Sequence of chain 1.A:
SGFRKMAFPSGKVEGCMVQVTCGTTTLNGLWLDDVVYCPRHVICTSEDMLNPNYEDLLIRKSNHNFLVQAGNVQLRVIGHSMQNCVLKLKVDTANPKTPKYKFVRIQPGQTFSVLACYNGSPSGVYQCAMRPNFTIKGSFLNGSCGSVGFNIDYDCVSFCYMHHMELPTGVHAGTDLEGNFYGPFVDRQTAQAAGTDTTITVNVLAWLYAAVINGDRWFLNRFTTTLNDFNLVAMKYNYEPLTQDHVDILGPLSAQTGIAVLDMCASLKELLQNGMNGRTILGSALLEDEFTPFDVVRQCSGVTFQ

A protein and the small-molecule ligand that binds it are described below.
Small molecule (SMILES): CCc1cc(O)c(Oc2ccc(C(N)=O)cc2F)cc1F

Binding-site contacts:
Ligand atom C05 contacts residue HIS41 of chain 2.A at 4.0 Å.
Ligand atom N14 contacts residue LEU141 of chain 2.A at 3.4 Å.
Ligand atom C03 contacts residue HIS41 of chain 2.A at 3.8 Å.
Ligand atom O15 contacts residue SER144 of chain 2.A at 4.0 Å.
Ligand atom C11 contacts residue HIS164 of chain 2.A at 4.0 Å.
Ligand atom O06 contacts residue HIS41 of chain 2.A at 4.0 Å.
Ligand atom C13 contacts residue PHE140 of chain 2.A at 3.9 Å (hydrophobic).
Ligand atom C13 contacts residue GLU166 of chain 2.A at 3.5 Å.
Ligand atom C19 contacts residue MET49 of chain 2.A at 3.8 Å (hydrophobic).
Ligand atom N14 contacts residue SER1 of chain 1.A at 3.9 Å.
Ligand atom C20 contacts residue MET49 of chain 2.A at 3.7 Å (hydrophobic).
Ligand atom C01 contacts residue TYR54 of chain 2.A at 3.7 Å (hydrophobic).
Ligand atom C13 contacts residue LEU141 of chain 2.A at 4.0 Å (hydrophobic).
Ligand atom C05 contacts residue MET49 of chain 2.A at 2.7 Å (hydrophobic).
Ligand atom C04 contacts residue MET49 of chain 2.A at 2.6 Å (hydrophobic).
Ligand atom C02 contacts residue TYR54 of chain 2.A at 3.9 Å (hydrophobic).
Ligand atom C11 contacts residue CYS145 of chain 2.A at 3.6 Å (hydrophobic).
Ligand atom F21 contacts residue MET165 of chain 2.A at 4.0 Å.
Ligand atom C01 contacts residue ASP187 of chain 2.A at 3.7 Å.
Ligand atom N14 contacts residue PHE140 of chain 2.A at 2.9 Å (h-bond).
Ligand atom F18 contacts residue ASN142 of chain 2.A at 3.4 Å.
Ligand atom C11 contacts residue GLU166 of chain 2.A at 3.9 Å.
Ligand atom O15 contacts residue GLU166 of chain 2.A at 3.4 Å.
Ligand atom N14 contacts residue GLU166 of chain 2.A at 3.3 Å (salt-bridge).
Ligand atom C02 contacts residue HIS41 of chain 2.A at 3.7 Å.
Ligand atom C12 contacts residue GLU166 of chain 2.A at 3.9 Å.
Ligand atom N14 contacts residue ASN142 of chain 2.A at 3.8 Å.
Ligand atom O15 contacts residue PHE140 of chain 2.A at 3.4 Å.
Ligand atom C17 contacts residue ASN142 of chain 2.A at 4.0 Å.
Ligand atom C02 contacts residue MET49 of chain 2.A at 4.0 Å (hydrophobic).
Ligand atom C03 contacts residue MET49 of chain 2.A at 3.2 Å (hydrophobic).
Ligand atom C10 contacts residue HIS164 of chain 2.A at 3.6 Å.
Ligand atom C13 contacts residue HIS163 of chain 2.A at 3.9 Å.
Ligand atom C01 contacts residue MET49 of chain 2.A at 3.6 Å (hydrophobic).
Ligand atom C02 contacts residue ASP187 of chain 2.A at 3.6 Å.
Ligand atom O06 contacts residue MET49 of chain 2.A at 3.1 Å.
Ligand atom C04 contacts residue HIS41 of chain 2.A at 3.6 Å.
Ligand atom C07 contacts residue MET49 of chain 2.A at 3.4 Å (hydrophobic).
Ligand atom O15 contacts residue HIS163 of chain 2.A at 2.8 Å (h-bond).
Ligand atom C10 contacts residue CYS145 of chain 2.A at 3.5 Å (hydrophobic).

Sequence of chain 2.A:
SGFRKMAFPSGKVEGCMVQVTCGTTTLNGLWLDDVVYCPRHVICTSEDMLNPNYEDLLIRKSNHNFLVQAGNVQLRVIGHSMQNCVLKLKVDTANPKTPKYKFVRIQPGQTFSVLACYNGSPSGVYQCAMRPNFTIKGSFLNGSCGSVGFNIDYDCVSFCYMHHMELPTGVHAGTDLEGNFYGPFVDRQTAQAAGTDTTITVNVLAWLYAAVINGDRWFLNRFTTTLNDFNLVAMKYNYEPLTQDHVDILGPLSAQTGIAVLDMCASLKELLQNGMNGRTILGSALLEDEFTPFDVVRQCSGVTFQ